Binding-site contacts:
Ligand atom O4' contacts residue TYR105 of chain 1.A at 3.8 Å.
Ligand atom C8 contacts residue TYR105 of chain 1.A at 3.6 Å (hydrophobic).
Ligand atom PB contacts residue GLY73 of chain 1.A at 3.1 Å.
Ligand atom O4' contacts residue THR76 of chain 1.A at 3.4 Å (h-bond).
Ligand atom O3' contacts residue ARG229 of chain 1.A at 2.8 Å (salt-bridge).
Ligand atom O3A contacts residue SER72 of chain 1.A at 3.2 Å (h-bond).
Ligand atom O1B contacts residue LYS74 of chain 1.A at 2.8 Å (salt-bridge).
Ligand atom O2G contacts residue GLN196 of chain 1.A at 3.0 Å (h-bond).
Ligand atom N6 contacts residue ASP102 of chain 1.A at 3.3 Å (salt-bridge).
Ligand atom O2B contacts residue PRO69 of chain 1.A at 3.6 Å (h-bond).
Ligand atom O2A contacts residue THR76 of chain 1.A at 2.8 Å (h-bond).
Ligand atom O3G contacts residue LYS74 of chain 1.A at 3.4 Å (salt-bridge).
Ligand atom O4' contacts residue ILE264 of chain 1.A at 3.8 Å.
Ligand atom PG contacts residue LYS74 of chain 1.A at 3.5 Å.
Ligand atom O3A contacts residue SER71 of chain 1.A at 3.4 Å.
Ligand atom PG contacts residue GLN196 of chain 1.A at 3.1 Å.
Ligand atom O1B contacts residue GLY73 of chain 1.A at 3.4 Å.
Ligand atom C2 contacts residue GLY267 of chain 1.A at 3.5 Å.
Ligand atom O2B contacts residue LYS74 of chain 1.A at 3.0 Å (salt-bridge).
Ligand atom O3B contacts residue SER71 of chain 1.A at 2.9 Å (h-bond).
Ligand atom O2G contacts residue THR75 of chain 1.A at 3.2 Å (h-bond).
Ligand atom O1B contacts residue THR75 of chain 1.A at 2.4 Å (h-bond).
Ligand atom O3A contacts residue GLY73 of chain 1.A at 2.7 Å (h-bond).
Ligand atom PB contacts residue LYS74 of chain 1.A at 3.2 Å.
Ligand atom C5' contacts residue GLY73 of chain 1.A at 3.6 Å.
Ligand atom O1G contacts residue THR75 of chain 1.A at 3.4 Å (h-bond).
Ligand atom O2A contacts residue GLY73 of chain 1.A at 3.2 Å.
Ligand atom N3 contacts residue GLY267 of chain 1.A at 3.2 Å (h-bond).
Ligand atom O3B contacts residue LYS74 of chain 1.A at 3.7 Å.
Ligand atom O2B contacts residue SER72 of chain 1.A at 2.5 Å (h-bond).
Ligand atom O2B contacts residue SER71 of chain 1.A at 3.5 Å (h-bond).
Ligand atom O2B contacts residue GLY73 of chain 1.A at 2.6 Å (h-bond).
Ligand atom O2A contacts residue THR75 of chain 1.A at 3.7 Å.
Ligand atom PB contacts residue SER71 of chain 1.A at 3.6 Å.
Ligand atom O3G contacts residue GLN196 of chain 1.A at 2.7 Å.
Ligand atom O3G contacts residue GLU70 of chain 1.A at 3.3 Å.
Ligand atom O1G contacts residue GLN196 of chain 1.A at 3.4 Å.
Ligand atom O1G contacts residue LYS74 of chain 1.A at 2.7 Å (salt-bridge).
Ligand atom O3G contacts residue SER71 of chain 1.A at 3.6 Å.
Ligand atom PB contacts residue SER72 of chain 1.A at 3.4 Å.

The small molecule below binds the protein below.
Small molecule (SMILES): Nc1ncnc2c1ncn2[C@H]1C[C@H](O)[C@@H](CO[P](=O)(O)O[P](=O)(O)OP(=O)(O)O)O1

Sequence of chain 1.A:
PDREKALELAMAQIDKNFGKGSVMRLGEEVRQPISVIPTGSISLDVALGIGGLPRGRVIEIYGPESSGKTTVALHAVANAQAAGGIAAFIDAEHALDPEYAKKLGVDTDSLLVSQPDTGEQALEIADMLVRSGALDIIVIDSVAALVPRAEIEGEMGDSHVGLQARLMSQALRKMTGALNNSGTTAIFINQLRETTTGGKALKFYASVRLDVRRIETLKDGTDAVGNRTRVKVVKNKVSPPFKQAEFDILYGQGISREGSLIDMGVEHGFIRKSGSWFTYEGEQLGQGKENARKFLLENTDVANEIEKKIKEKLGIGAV